Sequence of chain 1.C:
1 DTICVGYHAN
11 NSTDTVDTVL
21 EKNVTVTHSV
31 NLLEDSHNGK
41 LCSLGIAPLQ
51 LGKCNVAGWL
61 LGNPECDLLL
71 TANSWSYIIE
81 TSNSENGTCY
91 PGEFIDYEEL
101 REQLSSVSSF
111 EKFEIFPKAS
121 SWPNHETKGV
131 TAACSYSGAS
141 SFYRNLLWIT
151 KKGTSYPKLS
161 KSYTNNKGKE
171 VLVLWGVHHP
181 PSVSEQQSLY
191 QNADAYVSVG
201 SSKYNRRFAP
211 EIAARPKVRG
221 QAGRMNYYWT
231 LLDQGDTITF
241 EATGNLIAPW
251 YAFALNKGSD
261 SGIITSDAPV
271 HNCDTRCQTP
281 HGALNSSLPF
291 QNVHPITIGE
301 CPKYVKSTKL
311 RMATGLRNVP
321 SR

Binding-site contacts:
Ligand atom O9 contacts residue TYR90 of chain 1.C at 3.0 Å (h-bond).
Ligand atom O8 contacts residue TRP148 of chain 1.C at 3.6 Å.
Ligand atom O10 contacts residue LYS128 of chain 1.C at 3.8 Å.
Ligand atom O8 contacts residue GLN221 of chain 1.C at 2.8 Å (h-bond).
Ligand atom C1 contacts residue GLN221 of chain 1.C at 4.2 Å.
Ligand atom O1B contacts residue GLN221 of chain 1.C at 3.5 Å (h-bond).
Ligand atom O8 contacts residue TYR90 of chain 1.C at 2.9 Å (h-bond).
Ligand atom C6 contacts residue VAL130 of chain 1.C at 4.2 Å (hydrophobic).
Ligand atom C1 contacts residue THR131 of chain 1.C at 3.9 Å.
Ligand atom O9 contacts residue GLU185 of chain 1.C at 2.7 Å (salt-bridge).
Ligand atom N5 contacts residue VAL130 of chain 1.C at 3.2 Å (h-bond).
Ligand atom C8 contacts residue TYR90 of chain 1.C at 3.8 Å (hydrophobic).
Ligand atom C10 contacts residue VAL130 of chain 1.C at 4.1 Å (hydrophobic).
Ligand atom C9 contacts residue LEU189 of chain 1.C at 4.2 Å (hydrophobic).
Ligand atom O1B contacts residue VAL130 of chain 1.C at 4.2 Å.
Ligand atom O10 contacts residue VAL130 of chain 1.C at 4.1 Å.
Ligand atom C8 contacts residue TRP148 of chain 1.C at 4.1 Å (hydrophobic).
Ligand atom C11 contacts residue LEU189 of chain 1.C at 3.2 Å (hydrophobic).
Ligand atom C4 contacts residue VAL130 of chain 1.C at 3.4 Å (hydrophobic).
Ligand atom O9 contacts residue GLY223 of chain 1.C at 4.1 Å.
Ligand atom C7 contacts residue TRP148 of chain 1.C at 3.8 Å (hydrophobic).
Ligand atom O10 contacts residue TRP148 of chain 1.C at 4.0 Å.
Ligand atom O1B contacts residue ALA132 of chain 1.C at 3.2 Å (h-bond).
Ligand atom O10 contacts residue GLY129 of chain 1.C at 3.6 Å.
Ligand atom C9 contacts residue TYR90 of chain 1.C at 3.5 Å (hydrophobic).
Ligand atom C9 contacts residue GLU185 of chain 1.C at 2.9 Å.
Ligand atom O1A contacts residue ALA132 of chain 1.C at 3.3 Å (h-bond).
Ligand atom C1 contacts residue ALA132 of chain 1.C at 3.7 Å (hydrophobic).
Ligand atom O1A contacts residue THR131 of chain 1.C at 4.1 Å.
Ligand atom O4 contacts residue VAL130 of chain 1.C at 3.8 Å.
Ligand atom C8 contacts residue GLU185 of chain 1.C at 4.2 Å.
Ligand atom O9 contacts residue HIS178 of chain 1.C at 3.5 Å (h-bond).
Ligand atom O9 contacts residue PRO181 of chain 1.C at 4.1 Å.
Ligand atom O1B contacts residue THR131 of chain 1.C at 2.9 Å (h-bond).
Ligand atom C9 contacts residue HIS178 of chain 1.C at 3.7 Å.
Ligand atom C10 contacts residue LEU189 of chain 1.C at 4.0 Å (hydrophobic).
Ligand atom C8 contacts residue GLN221 of chain 1.C at 3.8 Å.
Ligand atom N5 contacts residue TRP148 of chain 1.C at 4.2 Å.
Ligand atom C5 contacts residue VAL130 of chain 1.C at 3.8 Å (hydrophobic).
Ligand atom O10 contacts residue LEU189 of chain 1.C at 4.2 Å.

A protein and the small-molecule ligand that binds it are described below.
Small molecule (SMILES): CC(=O)N[C@H]1[C@H]([C@H](O)[C@H](O)CO)O[C@@](O)(C(=O)O)C[C@@H]1O